Binding-site contacts:
Ligand atom O5 contacts residue ASN657 of chain 1.C at 2.3 Å (h-bond).
Ligand atom C4 contacts residue ASN657 of chain 1.C at 4.2 Å.
Ligand atom C8 contacts residue ASN657 of chain 1.C at 4.5 Å.
Ligand atom C1 contacts residue ASN657 of chain 1.C at 1.4 Å.
Ligand atom N2 contacts residue ASN657 of chain 1.C at 2.9 Å (h-bond).
Ligand atom C5 contacts residue ASN657 of chain 1.C at 3.6 Å.
Ligand atom C7 contacts residue ASN657 of chain 1.C at 3.3 Å.
Ligand atom C3 contacts residue ASN657 of chain 1.C at 3.8 Å.
Ligand atom C8 contacts residue HIS655 of chain 1.C at 4.2 Å.
Ligand atom O7 contacts residue ASN657 of chain 1.C at 3.3 Å (h-bond).
Ligand atom C2 contacts residue ASN657 of chain 1.C at 2.4 Å.

Sequence of chain 1.C:
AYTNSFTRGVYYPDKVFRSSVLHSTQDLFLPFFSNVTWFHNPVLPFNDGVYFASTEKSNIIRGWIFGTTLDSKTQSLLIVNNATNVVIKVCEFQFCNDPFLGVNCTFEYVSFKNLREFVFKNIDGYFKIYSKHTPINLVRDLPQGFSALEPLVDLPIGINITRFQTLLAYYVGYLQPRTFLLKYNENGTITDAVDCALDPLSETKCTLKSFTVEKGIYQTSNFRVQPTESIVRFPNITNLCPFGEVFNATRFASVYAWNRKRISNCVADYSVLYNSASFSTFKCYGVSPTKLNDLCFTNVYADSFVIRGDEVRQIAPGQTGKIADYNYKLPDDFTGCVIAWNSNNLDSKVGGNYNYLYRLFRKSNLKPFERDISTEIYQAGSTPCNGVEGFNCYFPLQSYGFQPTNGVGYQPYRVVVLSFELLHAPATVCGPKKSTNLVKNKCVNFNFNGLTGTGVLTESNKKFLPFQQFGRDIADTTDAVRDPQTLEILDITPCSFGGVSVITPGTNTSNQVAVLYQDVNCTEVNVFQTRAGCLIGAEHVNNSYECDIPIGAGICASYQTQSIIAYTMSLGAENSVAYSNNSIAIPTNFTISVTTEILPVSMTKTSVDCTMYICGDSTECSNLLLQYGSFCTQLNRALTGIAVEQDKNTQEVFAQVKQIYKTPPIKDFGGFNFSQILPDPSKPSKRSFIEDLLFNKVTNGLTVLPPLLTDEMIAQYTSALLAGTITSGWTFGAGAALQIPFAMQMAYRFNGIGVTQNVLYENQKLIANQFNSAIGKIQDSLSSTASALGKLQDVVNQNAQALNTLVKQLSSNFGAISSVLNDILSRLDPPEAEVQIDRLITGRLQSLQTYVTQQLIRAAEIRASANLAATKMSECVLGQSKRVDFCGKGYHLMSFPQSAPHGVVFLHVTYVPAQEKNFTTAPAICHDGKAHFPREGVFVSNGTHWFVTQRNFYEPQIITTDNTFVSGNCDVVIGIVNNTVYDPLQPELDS

A protein and the small-molecule ligand that binds it are described below.
Small molecule (SMILES): CC(=O)N[C@@H]1[C@@H](O)[C@H](O)[C@@H](CO)O[C@H]1O